Sequence of chain 1.C:
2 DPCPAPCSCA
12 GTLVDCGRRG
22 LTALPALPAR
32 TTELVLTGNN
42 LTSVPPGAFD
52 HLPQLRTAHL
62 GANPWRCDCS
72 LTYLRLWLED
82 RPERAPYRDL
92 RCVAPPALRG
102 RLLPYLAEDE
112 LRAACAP

Binding-site contacts:
Ligand atom O2 contacts residue ARG113 of chain 1.C at 4.2 Å.
Ligand atom C5 contacts residue NAG1 of chain 1.J at 4.3 Å.
Ligand atom C6 contacts residue NAG1 of chain 1.J at 3.6 Å.
Ligand atom O5 contacts residue NAG1 of chain 1.J at 3.9 Å.
Ligand atom C1 contacts residue ASP110 of chain 1.C at 4.0 Å.
Ligand atom O5 contacts residue ASP110 of chain 1.C at 4.4 Å.

This protein binds this small molecule.
Small molecule (SMILES): C[C@@H]1O[C@H](O)[C@@H](O)[C@H](O)[C@@H]1O